A protein and the small-molecule ligand that binds it are described below.
Small molecule (SMILES): CC(C)=CCC/C(C)=C/CC/C(C)=C/CC/C(C)=C/CC/C(C)=C/CC/C(C)=C/CC/C(C)=C/CC/C(C)=C/CC/C(C)=C/C=C/C(C)=C/CC[C@@H](C)CCOP(=O)(O)O

Binding-site contacts:
Ligand atom C54 contacts residue ARG404 of chain 1.F at 3.3 Å.
Ligand atom C03 contacts residue VAL85 of chain 1.B at 4.0 Å (hydrophobic).
Ligand atom C42 contacts residue PHE398 of chain 1.F at 3.9 Å (hydrophobic).
Ligand atom C44 contacts residue PHE398 of chain 1.F at 4.2 Å (hydrophobic).
Ligand atom C48 contacts residue PHE213 of chain 1.F at 4.1 Å (hydrophobic).
Ligand atom C42 contacts residue ASN216 of chain 1.F at 4.3 Å.
Ligand atom C03 contacts residue LEU54 of chain 1.B at 4.2 Å (hydrophobic).
Ligand atom C03 contacts residue VAL55 of chain 1.B at 4.2 Å (hydrophobic).
Ligand atom C50 contacts residue GLY210 of chain 1.F at 4.0 Å.
Ligand atom C48 contacts residue LEU405 of chain 1.F at 3.6 Å (hydrophobic).
Ligand atom C18 contacts residue GLY274 of chain 1.F at 4.0 Å.
Ligand atom C51 contacts residue GLY209 of chain 1.F at 4.2 Å.
Ligand atom C08 contacts residue VAL89 of chain 1.B at 4.0 Å (hydrophobic).
Ligand atom P57 contacts residue TRP208 of chain 1.F at 4.3 Å.
Ligand atom C22 contacts residue GLY271 of chain 1.F at 4.2 Å.
Ligand atom C43 contacts residue ASN216 of chain 1.F at 4.0 Å.
Ligand atom C03 contacts residue CYS84 of chain 1.B at 3.9 Å (hydrophobic).
Ligand atom O56 contacts residue ARG404 of chain 1.F at 4.2 Å.
Ligand atom C21 contacts residue GLY271 of chain 1.F at 3.8 Å.
Ligand atom C53 contacts residue TRP208 of chain 1.F at 3.9 Å (hydrophobic).
Ligand atom C45 contacts residue PHE398 of chain 1.F at 4.3 Å (hydrophobic).
Ligand atom O59 contacts residue MG1 of chain 1.S at 2.8 Å.
Ligand atom C08 contacts residue PHE273 of chain 1.F at 4.2 Å (hydrophobic).
Ligand atom C06 contacts residue PHE88 of chain 1.B at 4.1 Å (hydrophobic).
Ligand atom O60 contacts residue TRP208 of chain 1.F at 2.8 Å (h-bond).
Ligand atom C24 contacts residue GLY271 of chain 1.F at 3.9 Å.
Ligand atom C04 contacts residue VAL85 of chain 1.B at 4.2 Å (hydrophobic).
Ligand atom C10 contacts residue PHE273 of chain 1.F at 3.6 Å (hydrophobic).
Ligand atom P57 contacts residue ARG404 of chain 1.F at 4.1 Å.
Ligand atom P57 contacts residue MG1 of chain 1.S at 4.1 Å.
Ligand atom C02 contacts residue VAL85 of chain 1.B at 4.1 Å (hydrophobic).
Ligand atom C51 contacts residue GLY210 of chain 1.F at 4.2 Å.
Ligand atom C53 contacts residue ARG404 of chain 1.F at 3.1 Å.
Ligand atom C52 contacts residue ARG404 of chain 1.F at 3.8 Å.
Ligand atom C08 contacts residue GLN277 of chain 1.F at 3.6 Å.
Ligand atom C08 contacts residue PHE88 of chain 1.B at 4.1 Å (hydrophobic).
Ligand atom O60 contacts residue GLY209 of chain 1.F at 4.1 Å.
Ligand atom C52 contacts residue TRP208 of chain 1.F at 3.9 Å (hydrophobic).
Ligand atom C43 contacts residue PHE398 of chain 1.F at 3.5 Å (hydrophobic).
Ligand atom O59 contacts residue ARG404 of chain 1.F at 3.0 Å (salt-bridge).

Sequence of chain 1.B:
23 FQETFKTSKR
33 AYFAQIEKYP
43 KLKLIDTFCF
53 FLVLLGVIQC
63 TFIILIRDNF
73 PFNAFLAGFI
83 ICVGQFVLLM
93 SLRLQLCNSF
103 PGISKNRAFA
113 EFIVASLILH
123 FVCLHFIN

Sequence of chain 1.F:
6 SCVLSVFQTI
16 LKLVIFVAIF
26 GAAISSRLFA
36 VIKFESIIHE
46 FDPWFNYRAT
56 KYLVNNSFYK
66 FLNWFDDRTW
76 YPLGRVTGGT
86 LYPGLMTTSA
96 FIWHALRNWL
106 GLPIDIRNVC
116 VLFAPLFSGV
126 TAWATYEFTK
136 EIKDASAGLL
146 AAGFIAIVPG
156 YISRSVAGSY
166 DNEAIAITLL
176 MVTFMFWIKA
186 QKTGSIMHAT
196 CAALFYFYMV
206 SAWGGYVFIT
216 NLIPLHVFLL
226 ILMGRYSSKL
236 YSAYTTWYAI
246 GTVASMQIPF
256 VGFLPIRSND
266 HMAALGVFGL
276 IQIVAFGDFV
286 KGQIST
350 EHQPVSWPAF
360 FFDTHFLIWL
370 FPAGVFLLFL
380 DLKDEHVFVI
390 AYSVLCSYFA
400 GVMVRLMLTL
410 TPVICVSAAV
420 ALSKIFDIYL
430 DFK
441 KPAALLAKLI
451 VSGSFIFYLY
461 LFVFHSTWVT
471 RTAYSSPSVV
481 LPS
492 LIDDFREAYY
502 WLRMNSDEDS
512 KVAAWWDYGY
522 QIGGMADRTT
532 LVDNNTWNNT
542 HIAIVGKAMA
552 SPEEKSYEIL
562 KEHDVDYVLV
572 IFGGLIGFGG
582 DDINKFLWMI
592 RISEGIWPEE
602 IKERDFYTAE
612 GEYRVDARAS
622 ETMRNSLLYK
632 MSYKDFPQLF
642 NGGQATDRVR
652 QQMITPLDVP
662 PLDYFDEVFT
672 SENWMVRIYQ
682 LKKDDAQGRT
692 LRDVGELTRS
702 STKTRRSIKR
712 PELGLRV